This protein binds this small molecule.
Small molecule (SMILES): CC(=O)N[C@H]1[C@H](O[C@H]2[C@H](O)[C@@H](NC(C)=O)CO[C@@H]2CO)O[C@H](CO)[C@@H](O)[C@@H]1O

Sequence of chain 1.E:
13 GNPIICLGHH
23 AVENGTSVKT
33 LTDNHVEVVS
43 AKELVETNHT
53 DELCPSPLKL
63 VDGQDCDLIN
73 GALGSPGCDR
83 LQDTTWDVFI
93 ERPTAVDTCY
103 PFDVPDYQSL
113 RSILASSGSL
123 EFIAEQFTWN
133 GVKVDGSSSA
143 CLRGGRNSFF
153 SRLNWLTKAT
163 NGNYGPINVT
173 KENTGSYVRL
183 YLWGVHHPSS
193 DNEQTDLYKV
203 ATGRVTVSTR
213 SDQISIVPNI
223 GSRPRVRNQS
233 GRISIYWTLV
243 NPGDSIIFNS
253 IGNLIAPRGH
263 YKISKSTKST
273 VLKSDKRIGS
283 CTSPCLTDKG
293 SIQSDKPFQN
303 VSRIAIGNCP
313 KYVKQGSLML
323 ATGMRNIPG

Binding-site contacts:
Ligand atom N2 contacts residue ASN302 of chain 1.E at 3.0 Å (h-bond).
Ligand atom C8 contacts residue VAL303 of chain 1.E at 3.7 Å (hydrophobic).
Ligand atom C3 contacts residue ASN302 of chain 1.E at 3.9 Å.
Ligand atom C1 contacts residue ASN302 of chain 1.E at 1.4 Å.
Ligand atom O5 contacts residue ASN302 of chain 1.E at 2.3 Å (h-bond).
Ligand atom C1 contacts residue THR49 of chain 1.E at 3.6 Å.
Ligand atom C2 contacts residue ASN302 of chain 1.E at 2.5 Å.
Ligand atom C4 contacts residue ASN302 of chain 1.E at 4.3 Å.
Ligand atom C5 contacts residue ASN302 of chain 1.E at 3.6 Å.
Ligand atom O5 contacts residue GLY318 of chain 1.E at 3.7 Å.
Ligand atom C6 contacts residue THR49 of chain 1.E at 4.2 Å.
Ligand atom C8 contacts residue ASN302 of chain 1.E at 3.4 Å.
Ligand atom O7 contacts residue ASN302 of chain 1.E at 3.4 Å (h-bond).
Ligand atom C5 contacts residue THR49 of chain 1.E at 3.7 Å.
Ligand atom C7 contacts residue ASN302 of chain 1.E at 3.4 Å.
Ligand atom C8 contacts residue LYS291 of chain 1.E at 4.1 Å.
Ligand atom C6 contacts residue GLY318 of chain 1.E at 4.3 Å.
Ligand atom O5 contacts residue THR49 of chain 1.E at 3.5 Å.
Ligand atom O6 contacts residue GLY318 of chain 1.E at 3.4 Å.